Sequence of chain 1.B:
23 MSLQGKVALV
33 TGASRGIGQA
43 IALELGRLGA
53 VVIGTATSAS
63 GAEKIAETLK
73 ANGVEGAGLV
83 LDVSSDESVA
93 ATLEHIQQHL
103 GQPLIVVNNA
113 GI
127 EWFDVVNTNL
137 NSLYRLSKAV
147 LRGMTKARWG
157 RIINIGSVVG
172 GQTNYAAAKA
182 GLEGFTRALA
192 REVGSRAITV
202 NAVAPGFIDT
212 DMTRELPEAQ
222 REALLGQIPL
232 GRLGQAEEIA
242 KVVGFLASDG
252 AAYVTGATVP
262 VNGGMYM

Sequence of chain 1.A:
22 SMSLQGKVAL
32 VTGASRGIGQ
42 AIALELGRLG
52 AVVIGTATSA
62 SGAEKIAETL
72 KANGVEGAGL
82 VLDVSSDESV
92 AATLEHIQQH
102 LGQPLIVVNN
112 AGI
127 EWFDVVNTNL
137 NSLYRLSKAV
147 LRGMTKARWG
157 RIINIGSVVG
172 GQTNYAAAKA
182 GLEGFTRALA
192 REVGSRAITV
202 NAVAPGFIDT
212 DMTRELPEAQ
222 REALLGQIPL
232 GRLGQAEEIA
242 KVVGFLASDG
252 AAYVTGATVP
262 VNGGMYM

A small-molecule ligand and the protein it binds are described below.
Small molecule (SMILES): Cn1c(NC(=O)Nc2ccccc2Cl)nc2ccccc21

Binding-site contacts:
Ligand atom NAF contacts residue VAL132 of chain 1.A at 3.7 Å.
Ligand atom CAA contacts residue PHE129 of chain 1.A at 3.5 Å (hydrophobic).
Ligand atom CAL contacts residue VAL132 of chain 1.B at 3.8 Å (hydrophobic).
Ligand atom CAG contacts residue VAL132 of chain 1.A at 3.5 Å (hydrophobic).
Ligand atom CAJ contacts residue GLY185 of chain 1.A at 3.8 Å.
Ligand atom CAC contacts residue PHE186 of chain 1.A at 3.9 Å (hydrophobic).
Ligand atom NAO contacts residue LEU136 of chain 1.A at 3.9 Å.
Ligand atom CAL contacts residue LEU136 of chain 1.A at 3.8 Å (hydrophobic).
Ligand atom NAO contacts residue LEU136 of chain 1.B at 3.4 Å.
Ligand atom CAT contacts residue GLY185 of chain 1.B at 3.4 Å.
Ligand atom CAJ contacts residue ALA178 of chain 1.B at 3.9 Å (hydrophobic).
Ligand atom CAK contacts residue VAL132 of chain 1.B at 3.9 Å (hydrophobic).
Ligand atom CL contacts residue GLY182 of chain 1.B at 3.1 Å.
Ligand atom CAA contacts residue VAL132 of chain 1.A at 4.0 Å (hydrophobic).
Ligand atom CAB contacts residue PHE186 of chain 1.A at 3.7 Å (hydrophobic).
Ligand atom CAI contacts residue PHE186 of chain 1.B at 4.0 Å (hydrophobic).
Ligand atom CAN contacts residue LEU136 of chain 1.A at 3.6 Å (hydrophobic).
Ligand atom NAQ contacts residue LEU136 of chain 1.B at 3.3 Å.
Ligand atom CAN contacts residue LEU136 of chain 1.B at 3.8 Å (hydrophobic).
Ligand atom CAC contacts residue PHE129 of chain 1.B at 3.6 Å (hydrophobic).
Ligand atom CAT contacts residue ALA178 of chain 1.A at 3.8 Å (hydrophobic).
Ligand atom CAS contacts residue PHE186 of chain 1.B at 3.9 Å (hydrophobic).
Ligand atom NAF contacts residue LEU136 of chain 1.B at 3.7 Å.
Ligand atom CAP contacts residue LEU136 of chain 1.A at 4.0 Å (hydrophobic).
Ligand atom CAB contacts residue TRP128 of chain 1.B at 3.4 Å (hydrophobic).
Ligand atom CL contacts residue ALA178 of chain 1.B at 3.9 Å.
Ligand atom CAC contacts residue TRP128 of chain 1.B at 3.5 Å (hydrophobic).
Ligand atom CAP contacts residue LEU136 of chain 1.B at 3.2 Å (hydrophobic).
Ligand atom OAE contacts residue ASN133 of chain 1.B at 3.8 Å.
Ligand atom CAJ contacts residue PHE186 of chain 1.A at 3.7 Å (hydrophobic).
Ligand atom OAE contacts residue VAL132 of chain 1.B at 3.9 Å.
Ligand atom CL contacts residue ALA181 of chain 1.B at 3.8 Å.
Ligand atom NAM contacts residue LEU136 of chain 1.A at 3.4 Å.
Ligand atom CAA contacts residue ASN133 of chain 1.A at 3.6 Å.
Ligand atom CAS contacts residue GLY182 of chain 1.B at 3.8 Å.
Ligand atom CAT contacts residue PHE186 of chain 1.B at 3.4 Å (hydrophobic).
Ligand atom CAH contacts residue VAL132 of chain 1.A at 3.6 Å (hydrophobic).
Ligand atom CAR contacts residue LEU136 of chain 1.B at 3.8 Å (hydrophobic).
Ligand atom CAI contacts residue ALA178 of chain 1.A at 4.0 Å (hydrophobic).
Ligand atom CAD contacts residue PHE129 of chain 1.B at 3.9 Å (hydrophobic).